Binding-site contacts:
Ligand atom CG contacts residue SER24 of chain 1.A at 3.2 Å.
Ligand atom CD1 contacts residue THR99 of chain 1.A at 3.7 Å.
Ligand atom CA contacts residue SER24 of chain 1.A at 3.4 Å.
Ligand atom O contacts residue ZDC1 of chain 1.R at 3.2 Å.
Ligand atom N contacts residue SER24 of chain 1.A at 3.8 Å.
Ligand atom NZ contacts residue SER24 of chain 1.A at 4.1 Å.
Ligand atom C contacts residue ZDC1 of chain 1.R at 3.1 Å.
Ligand atom CG contacts residue THR99 of chain 1.A at 4.0 Å.
Ligand atom CD contacts residue ZDC1 of chain 1.R at 4.3 Å.
Ligand atom N contacts residue ZDC1 of chain 1.R at 1.4 Å.
Ligand atom CA contacts residue ZDC1 of chain 1.R at 2.5 Å.
Ligand atom CD contacts residue SER24 of chain 1.A at 4.4 Å.
Ligand atom CD2 contacts residue THR99 of chain 1.A at 3.2 Å.
Ligand atom NZ contacts residue ZDC1 of chain 1.R at 4.0 Å.
Ligand atom CB contacts residue SER24 of chain 1.A at 3.9 Å.
Ligand atom CE contacts residue SER24 of chain 1.A at 3.6 Å.
Ligand atom CB contacts residue ZDC1 of chain 1.R at 3.8 Å.

Sequence of chain 1.A:
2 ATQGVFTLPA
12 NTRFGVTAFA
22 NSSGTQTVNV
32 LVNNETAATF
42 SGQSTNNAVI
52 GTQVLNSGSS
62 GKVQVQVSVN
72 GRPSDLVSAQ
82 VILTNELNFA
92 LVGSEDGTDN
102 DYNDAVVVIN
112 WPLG

The protein below binds the small molecule below.
Small molecule (SMILES): CC(C)C[C@H]1/N=C(/[C@H](CCCCN)NC(=O)[C@@H](CC(C)C)NC(=O)[C@@H](CC(C)C)NC(=O)[C@H](CCCCN)NC(=O)[C@@H](CC(C)C)NC(=O)[C@@H](CC(C)C)NC(=O)[C@H](CCCCN)NC(=O)[C@@H](N)CCCCN)OC[C@@H](C)C[C@H](C(N)=O)NC(=O)[C@@H](CC(C)C)NC1=O